Binding-site contacts:
Ligand atom C15 contacts residue MET121 of chain 1.B at 4.2 Å (hydrophobic).
Ligand atom C13 contacts residue SER161 of chain 1.B at 4.1 Å.
Ligand atom C14 contacts residue ASP112 of chain 1.B at 4.4 Å.
Ligand atom C10 contacts residue VAL118 of chain 1.B at 4.3 Å (hydrophobic).
Ligand atom C16 contacts residue ASP112 of chain 1.B at 4.0 Å.
Ligand atom O3S contacts residue ASP112 of chain 1.B at 3.5 Å.
Ligand atom O3S contacts residue MET111 of chain 1.B at 4.0 Å.
Ligand atom C14 contacts residue LYS160 of chain 1.B at 3.8 Å.
Ligand atom O1S contacts residue ASP112 of chain 1.B at 4.0 Å.
Ligand atom C11 contacts residue CYS163 of chain 1.B at 4.2 Å (hydrophobic).
Ligand atom C12 contacts residue MET121 of chain 1.B at 3.8 Å (hydrophobic).
Ligand atom C16 contacts residue ALA113 of chain 1.B at 4.1 Å (hydrophobic).
Ligand atom C14 contacts residue SER161 of chain 1.B at 4.1 Å.
Ligand atom C12 contacts residue VAL159 of chain 1.B at 4.2 Å (hydrophobic).
Ligand atom C1 contacts residue ASP112 of chain 1.B at 4.0 Å.
Ligand atom C10 contacts residue CYS163 of chain 1.B at 3.7 Å (hydrophobic).
Ligand atom C13 contacts residue LYS160 of chain 1.B at 3.3 Å.
Ligand atom C13 contacts residue VAL159 of chain 1.B at 4.0 Å (hydrophobic).
Ligand atom C14 contacts residue VAL159 of chain 1.B at 4.0 Å (hydrophobic).
Ligand atom S1 contacts residue ASP112 of chain 1.B at 4.1 Å.
Ligand atom C10 contacts residue LEU131 of chain 1.B at 4.0 Å (hydrophobic).
Ligand atom C10 contacts residue VAL159 of chain 1.B at 4.3 Å (hydrophobic).
Ligand atom C2N contacts residue MET121 of chain 1.B at 4.2 Å (hydrophobic).
Ligand atom C11 contacts residue VAL118 of chain 1.B at 4.5 Å (hydrophobic).
Ligand atom C11 contacts residue MET121 of chain 1.B at 4.3 Å (hydrophobic).
Ligand atom C1N contacts residue ASP112 of chain 1.B at 3.9 Å.
Ligand atom C12 contacts residue VAL118 of chain 1.B at 4.0 Å (hydrophobic).

Sequence of chain 1.B:
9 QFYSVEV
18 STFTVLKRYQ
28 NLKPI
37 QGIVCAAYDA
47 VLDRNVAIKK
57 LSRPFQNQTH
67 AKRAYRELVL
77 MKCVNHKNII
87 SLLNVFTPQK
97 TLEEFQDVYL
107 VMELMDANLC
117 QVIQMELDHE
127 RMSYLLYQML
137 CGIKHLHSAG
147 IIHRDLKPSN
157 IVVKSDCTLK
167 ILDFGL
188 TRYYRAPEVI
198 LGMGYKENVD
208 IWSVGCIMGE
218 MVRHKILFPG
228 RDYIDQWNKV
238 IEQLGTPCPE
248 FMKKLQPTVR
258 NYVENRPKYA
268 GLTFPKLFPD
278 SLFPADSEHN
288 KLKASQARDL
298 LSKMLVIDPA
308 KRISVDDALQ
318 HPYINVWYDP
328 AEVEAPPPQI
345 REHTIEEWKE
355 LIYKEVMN

The protein below binds the small molecule below.
Small molecule (SMILES): CCCCCCCCCCCC[N+](C)(C)CCCS(=O)(=O)O